Binding-site contacts:
Ligand atom C6 contacts residue THR223 of chain 1.A at 3.2 Å.
Ligand atom C18 contacts residue THR222 of chain 1.A at 3.8 Å.
Ligand atom C3 contacts residue THR223 of chain 1.A at 3.6 Å.
Ligand atom S contacts residue TYR226 of chain 1.A at 3.8 Å.
Ligand atom O contacts residue THR222 of chain 1.A at 4.0 Å.
Ligand atom O contacts residue GLY80 of chain 1.A at 3.9 Å.
Ligand atom O1 contacts residue ASP81 of chain 1.A at 3.2 Å.
Ligand atom O2 contacts residue THR222 of chain 1.A at 3.3 Å.
Ligand atom C8 contacts residue GLY221 of chain 1.A at 3.9 Å.
Ligand atom C10 contacts residue ASP81 of chain 1.A at 3.8 Å.
Ligand atom C5 contacts residue ILE10 of chain 1.A at 3.8 Å (hydrophobic).
Ligand atom C15 contacts residue ILE300 of chain 1.A at 4.0 Å (hydrophobic).
Ligand atom C5 contacts residue ASP119 of chain 1.A at 3.8 Å.
Ligand atom O2 contacts residue GLY221 of chain 1.A at 4.1 Å.
Ligand atom C11 contacts residue THR222 of chain 1.A at 3.7 Å.
Ligand atom C3 contacts residue ASP15 of chain 1.A at 3.6 Å.
Ligand atom C15 contacts residue GLY80 of chain 1.A at 3.4 Å.
Ligand atom C contacts residue ASP119 of chain 1.A at 3.9 Å.
Ligand atom C7 contacts residue GLY221 of chain 1.A at 3.4 Å.
Ligand atom C9 contacts residue GLY221 of chain 1.A at 3.5 Å.
Ligand atom C contacts residue ASP15 of chain 1.A at 3.9 Å.
Ligand atom C17 contacts residue GLY80 of chain 1.A at 4.0 Å.
Ligand atom C14 contacts residue GLY80 of chain 1.A at 3.7 Å.
Ligand atom O2 contacts residue THR223 of chain 1.A at 3.0 Å (h-bond).
Ligand atom C5 contacts residue ILE122 of chain 1.A at 4.1 Å (hydrophobic).
Ligand atom C6 contacts residue ASP15 of chain 1.A at 3.9 Å.
Ligand atom S contacts residue THR222 of chain 1.A at 4.0 Å.
Ligand atom C4 contacts residue ALA16 of chain 1.A at 3.6 Å (hydrophobic).
Ligand atom C contacts residue ILE10 of chain 1.A at 3.9 Å (hydrophobic).
Ligand atom C5 contacts residue ALA16 of chain 1.A at 3.8 Å (hydrophobic).
Ligand atom C16 contacts residue GLY80 of chain 1.A at 3.6 Å.
Ligand atom C17 contacts residue ILE304 of chain 1.A at 3.4 Å (hydrophobic).
Ligand atom C9 contacts residue TYR79 of chain 1.A at 4.1 Å (hydrophobic).
Ligand atom C10 contacts residue GLY80 of chain 1.A at 3.9 Å.
Ligand atom C4 contacts residue ASP15 of chain 1.A at 3.9 Å.
Ligand atom C1 contacts residue ASP15 of chain 1.A at 3.7 Å.
Ligand atom C18 contacts residue ILE304 of chain 1.A at 3.5 Å (hydrophobic).
Ligand atom C2 contacts residue THR223 of chain 1.A at 3.7 Å.
Ligand atom C2 contacts residue ASP15 of chain 1.A at 3.9 Å.
Ligand atom C16 contacts residue ILE300 of chain 1.A at 3.6 Å (hydrophobic).

This small molecule binds to this protein.
Small molecule (SMILES): O[C@H]1[C@H](NCc2ccccc2)[C@H]2CO[C@H](O2)[C@@H]1Sc1ccccc1

Sequence of chain 1.A:
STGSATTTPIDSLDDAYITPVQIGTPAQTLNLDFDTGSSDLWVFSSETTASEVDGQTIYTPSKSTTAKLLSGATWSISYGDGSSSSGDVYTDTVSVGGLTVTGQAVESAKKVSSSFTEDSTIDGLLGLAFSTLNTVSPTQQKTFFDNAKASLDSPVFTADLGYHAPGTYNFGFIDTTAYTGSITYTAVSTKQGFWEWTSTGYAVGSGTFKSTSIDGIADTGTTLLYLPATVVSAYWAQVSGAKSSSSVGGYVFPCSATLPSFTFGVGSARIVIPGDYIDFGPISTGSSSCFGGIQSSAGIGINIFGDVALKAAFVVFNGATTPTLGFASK